Sequence of chain 1.D:
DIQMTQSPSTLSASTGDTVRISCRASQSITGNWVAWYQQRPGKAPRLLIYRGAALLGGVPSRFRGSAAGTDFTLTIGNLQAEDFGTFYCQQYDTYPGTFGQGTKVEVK

Sequence of chain 1.B:
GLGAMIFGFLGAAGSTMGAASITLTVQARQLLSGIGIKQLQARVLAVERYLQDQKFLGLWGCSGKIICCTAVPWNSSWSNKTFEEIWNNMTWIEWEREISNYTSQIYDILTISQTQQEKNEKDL

The protein below binds the small molecule below.
Small molecule (SMILES): CC(=O)N[C@@H]1[C@@H](O)[C@H](O)[C@@H](CO)O[C@H]1O

Binding-site contacts:
Ligand atom O7 contacts residue ASN105 of chain 1.B at 3.7 Å.
Ligand atom C5 contacts residue ASN105 of chain 1.B at 3.8 Å.
Ligand atom C7 contacts residue ASN105 of chain 1.B at 4.0 Å.
Ligand atom O5 contacts residue SER28 of chain 1.D at 4.0 Å.
Ligand atom C6 contacts residue SER101 of chain 1.B at 4.4 Å.
Ligand atom C1 contacts residue ASN105 of chain 1.B at 1.5 Å.
Ligand atom C3 contacts residue ASN105 of chain 1.B at 3.9 Å.
Ligand atom N2 contacts residue ASN105 of chain 1.B at 3.0 Å (h-bond).
Ligand atom C4 contacts residue ASN105 of chain 1.B at 4.3 Å.
Ligand atom C1 contacts residue SER28 of chain 1.D at 4.2 Å.
Ligand atom O6 contacts residue SER101 of chain 1.B at 3.6 Å.
Ligand atom O7 contacts residue THR107 of chain 1.B at 4.0 Å.
Ligand atom C2 contacts residue ASN105 of chain 1.B at 2.5 Å.
Ligand atom O5 contacts residue ASN105 of chain 1.B at 2.5 Å (h-bond).
Ligand atom N2 contacts residue GLN27 of chain 1.D at 4.4 Å.